Binding-site contacts:
Ligand atom C21 contacts residue MET145 of chain 1.J at 3.7 Å (hydrophobic).
Ligand atom O8 contacts residue PRO294 of chain 1.J at 3.7 Å.
Ligand atom O8 contacts residue ILE162 of chain 1.J at 3.7 Å.
Ligand atom C5 contacts residue VAL161 of chain 1.J at 3.7 Å (hydrophobic).
Ligand atom C24 contacts residue PHE144 of chain 1.J at 3.8 Å (hydrophobic).
Ligand atom C5M contacts residue TYR302 of chain 1.J at 3.6 Å (hydrophobic).
Ligand atom C23 contacts residue ILE340 of chain 1.J at 3.5 Å (hydrophobic).
Ligand atom C18 contacts residue PHE144 of chain 1.J at 3.6 Å (hydrophobic).
Ligand atom C7 contacts residue GLY158 of chain 1.J at 3.7 Å.
Ligand atom O4 contacts residue HIS152 of chain 1.I at 2.8 Å (h-bond).
Ligand atom O14 contacts residue MET140 of chain 1.J at 3.6 Å.
Ligand atom C25 contacts residue LEU137 of chain 1.J at 3.7 Å (hydrophobic).
Ligand atom C24 contacts residue PHE298 of chain 1.J at 3.6 Å (hydrophobic).
Ligand atom C21 contacts residue LEU197 of chain 1.J at 3.6 Å (hydrophobic).
Ligand atom O12 contacts residue MET336 of chain 1.J at 3.5 Å (h-bond).
Ligand atom C25 contacts residue MET140 of chain 1.J at 3.7 Å (hydrophobic).
Ligand atom O1 contacts residue ILE162 of chain 1.J at 3.6 Å.
Ligand atom O4 contacts residue VAL161 of chain 1.J at 3.0 Å.
Ligand atom C6 contacts residue GLY158 of chain 1.J at 3.8 Å.
Ligand atom O8 contacts residue GLU295 of chain 1.J at 2.6 Å (salt-bridge).
Ligand atom C21 contacts residue PHE194 of chain 1.J at 3.7 Å (hydrophobic).
Ligand atom O7 contacts residue GLU295 of chain 1.J at 3.2 Å (salt-bridge).
Ligand atom C7M contacts residue VAL293 of chain 1.J at 3.6 Å (hydrophobic).
Ligand atom O4 contacts residue TYR302 of chain 1.J at 3.4 Å.
Ligand atom C20 contacts residue MET145 of chain 1.J at 3.6 Å (hydrophobic).
Ligand atom C22 contacts residue PHE301 of chain 1.J at 3.6 Å (hydrophobic).
Ligand atom O14 contacts residue ALA141 of chain 1.J at 3.8 Å.
Ligand atom O8 contacts residue PHE298 of chain 1.J at 3.3 Å.
Ligand atom C8A contacts residue ILE162 of chain 1.J at 3.8 Å (hydrophobic).
Ligand atom C4 contacts residue VAL161 of chain 1.J at 3.5 Å (hydrophobic).
Ligand atom O5 contacts residue VAL161 of chain 1.J at 3.1 Å.
Ligand atom C3 contacts residue TYR302 of chain 1.J at 3.7 Å (hydrophobic).
Ligand atom C5M contacts residue CYS151 of chain 1.I at 3.8 Å (hydrophobic).
Ligand atom C4 contacts residue TYR302 of chain 1.J at 3.5 Å (hydrophobic).
Ligand atom O7 contacts residue GLY158 of chain 1.J at 3.5 Å.
Ligand atom C3M contacts residue MET336 of chain 1.J at 3.7 Å (hydrophobic).
Ligand atom C8 contacts residue PRO294 of chain 1.J at 3.6 Å (hydrophobic).
Ligand atom C23 contacts residue MET140 of chain 1.J at 3.7 Å (hydrophobic).
Ligand atom C8 contacts residue GLU295 of chain 1.J at 3.6 Å.
Ligand atom C17 contacts residue PHE144 of chain 1.J at 3.8 Å (hydrophobic).

This protein binds this small molecule.
Small molecule (SMILES): C/C=C(C)/C=C/C=C[C@H](OC)[C@@H](C)[C@@H](OC)[C@@H](C)CCc1oc2c(O)c(OC)cc(OC)c2c(=O)c1C

Sequence of chain 1.I:
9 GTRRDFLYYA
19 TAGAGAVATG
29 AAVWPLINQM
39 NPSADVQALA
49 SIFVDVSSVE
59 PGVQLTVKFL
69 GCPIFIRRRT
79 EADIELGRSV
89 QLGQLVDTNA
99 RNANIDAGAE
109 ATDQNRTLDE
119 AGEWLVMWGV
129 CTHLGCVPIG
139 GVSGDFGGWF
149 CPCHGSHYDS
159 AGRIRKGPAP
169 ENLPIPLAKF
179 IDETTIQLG

Sequence of chain 1.J:
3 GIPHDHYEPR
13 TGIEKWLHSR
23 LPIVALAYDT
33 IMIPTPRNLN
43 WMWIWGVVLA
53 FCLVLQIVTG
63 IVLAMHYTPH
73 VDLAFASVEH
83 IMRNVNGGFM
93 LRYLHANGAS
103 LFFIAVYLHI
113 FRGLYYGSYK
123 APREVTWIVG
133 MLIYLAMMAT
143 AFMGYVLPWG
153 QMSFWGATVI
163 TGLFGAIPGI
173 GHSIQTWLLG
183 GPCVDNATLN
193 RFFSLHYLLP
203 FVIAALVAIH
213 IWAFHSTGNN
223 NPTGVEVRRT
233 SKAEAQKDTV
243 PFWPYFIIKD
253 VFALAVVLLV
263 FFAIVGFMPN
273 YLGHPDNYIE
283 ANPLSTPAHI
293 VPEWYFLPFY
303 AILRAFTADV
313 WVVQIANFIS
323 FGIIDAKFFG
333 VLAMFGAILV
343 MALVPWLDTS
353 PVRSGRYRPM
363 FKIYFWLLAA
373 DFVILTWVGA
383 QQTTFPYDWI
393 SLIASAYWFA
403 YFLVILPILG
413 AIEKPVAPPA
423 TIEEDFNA